A protein and the small-molecule ligand that binds it are described below.
Small molecule (SMILES): C=CC1=C(C)/C(=C/c2[nH]c(/C=C3\N=C(/C=C4\NC(=O)C(C)=C4C=C)C(C)=C3CCC(=O)O)c(CCC(=O)O)c2C)NC1=O

Binding-site contacts:
Ligand atom CGD contacts residue ARG249 of chain 1.B at 3.4 Å.
Ligand atom C4A contacts residue ILE203 of chain 1.B at 3.4 Å (hydrophobic).
Ligand atom C1C contacts residue ASP202 of chain 1.B at 3.4 Å.
Ligand atom NA contacts residue HIS255 of chain 1.B at 2.9 Å (h-bond).
Ligand atom NC contacts residue ASP202 of chain 1.B at 3.0 Å (salt-bridge).
Ligand atom O1D contacts residue VAL251 of chain 1.B at 3.2 Å.
Ligand atom O1D contacts residue ARG249 of chain 1.B at 2.8 Å (salt-bridge).
Ligand atom ND contacts residue ASP202 of chain 1.B at 3.0 Å (salt-bridge).
Ligand atom CMC contacts residue ARG466 of chain 1.B at 3.1 Å.
Ligand atom O1A contacts residue THR267 of chain 1.B at 3.4 Å (h-bond).
Ligand atom NA contacts residue ASP202 of chain 1.B at 3.0 Å (salt-bridge).
Ligand atom C4D contacts residue HIS255 of chain 1.B at 3.4 Å.
Ligand atom O1A contacts residue HIS255 of chain 1.B at 2.8 Å.
Ligand atom OC contacts residue ASP202 of chain 1.B at 3.3 Å (salt-bridge).
Ligand atom O2A contacts residue THR267 of chain 1.B at 3.1 Å (h-bond).
Ligand atom C3C contacts residue SER201 of chain 1.B at 3.1 Å.
Ligand atom CGA contacts residue SER269 of chain 1.B at 3.0 Å.
Ligand atom CMC contacts residue SER201 of chain 1.B at 3.1 Å.
Ligand atom CHB contacts residue ASP202 of chain 1.B at 3.4 Å.
Ligand atom C2C contacts residue SER201 of chain 1.B at 3.1 Å.
Ligand atom CBB contacts residue MET169 of chain 1.B at 3.4 Å (hydrophobic).
Ligand atom CBC contacts residue CYS15 of chain 1.B at 1.7 Å (hydrophobic).
Ligand atom O2D contacts residue ARG249 of chain 1.B at 3.1 Å (salt-bridge).
Ligand atom CAC contacts residue CYS15 of chain 1.B at 2.9 Å (hydrophobic).
Ligand atom C1A contacts residue HIS255 of chain 1.B at 3.1 Å.
Ligand atom O1D contacts residue SER252 of chain 1.B at 3.0 Å (h-bond).
Ligand atom ND contacts residue HIS255 of chain 1.B at 3.2 Å.
Ligand atom O2D contacts residue TYR211 of chain 1.B at 3.0 Å (h-bond).
Ligand atom CAA contacts residue SER269 of chain 1.B at 3.2 Å.
Ligand atom CBA contacts residue SER269 of chain 1.B at 3.0 Å.
Ligand atom CGA contacts residue THR267 of chain 1.B at 3.4 Å.
Ligand atom CAD contacts residue TYR211 of chain 1.B at 3.0 Å (hydrophobic).
Ligand atom OC contacts residue TYR258 of chain 1.B at 3.0 Å.
Ligand atom C4A contacts residue HIS255 of chain 1.B at 3.2 Å.
Ligand atom O2A contacts residue SER269 of chain 1.B at 2.2 Å (h-bond).
Ligand atom CBC contacts residue SER201 of chain 1.B at 3.0 Å.
Ligand atom C4C contacts residue ASP202 of chain 1.B at 3.4 Å.
Ligand atom NA contacts residue ILE203 of chain 1.B at 3.4 Å.
Ligand atom CAC contacts residue SER201 of chain 1.B at 3.5 Å.
Ligand atom OB contacts residue HIS285 of chain 1.B at 3.1 Å (h-bond).

Sequence of chain 1.B:
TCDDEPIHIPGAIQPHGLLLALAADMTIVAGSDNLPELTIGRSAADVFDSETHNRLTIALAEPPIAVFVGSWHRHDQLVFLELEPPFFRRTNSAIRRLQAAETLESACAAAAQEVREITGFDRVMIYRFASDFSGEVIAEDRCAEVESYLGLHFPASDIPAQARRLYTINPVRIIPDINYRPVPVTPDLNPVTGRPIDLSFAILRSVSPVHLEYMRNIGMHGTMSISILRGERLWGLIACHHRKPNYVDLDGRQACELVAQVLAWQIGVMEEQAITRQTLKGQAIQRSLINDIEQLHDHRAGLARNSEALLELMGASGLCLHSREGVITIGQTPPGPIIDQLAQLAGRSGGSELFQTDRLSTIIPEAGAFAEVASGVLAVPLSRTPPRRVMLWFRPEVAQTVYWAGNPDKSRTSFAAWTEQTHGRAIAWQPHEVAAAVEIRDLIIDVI